Binding-site contacts:
Ligand atom N2 contacts residue LYS337 of chain 1.B at 4.4 Å.
Ligand atom C6 contacts residue ASN335 of chain 1.B at 3.7 Å.
Ligand atom C2 contacts residue ASN335 of chain 1.B at 3.6 Å.
Ligand atom O5 contacts residue ASN346 of chain 1.B at 3.3 Å (h-bond).
Ligand atom O5 contacts residue ASN335 of chain 1.B at 3.1 Å (h-bond).
Ligand atom O6 contacts residue GLU330 of chain 1.B at 3.4 Å (salt-bridge).
Ligand atom C2 contacts residue ASN346 of chain 1.B at 3.3 Å.
Ligand atom C8 contacts residue LYS337 of chain 1.B at 3.6 Å.
Ligand atom O7 contacts residue ASN346 of chain 1.B at 4.2 Å.
Ligand atom C7 contacts residue LYS337 of chain 1.B at 3.4 Å.
Ligand atom C7 contacts residue ASN346 of chain 1.B at 4.3 Å.
Ligand atom C3 contacts residue ASN335 of chain 1.B at 4.0 Å.
Ligand atom C1 contacts residue ASN346 of chain 1.B at 3.0 Å.
Ligand atom O3 contacts residue GLN328 of chain 1.B at 4.2 Å.
Ligand atom C1 contacts residue ASN335 of chain 1.B at 3.8 Å.
Ligand atom O7 contacts residue LYS337 of chain 1.B at 3.0 Å (salt-bridge).
Ligand atom C4 contacts residue ASN335 of chain 1.B at 3.4 Å.
Ligand atom N2 contacts residue ASN346 of chain 1.B at 3.8 Å.
Ligand atom O7 contacts residue GLN328 of chain 1.B at 2.8 Å (h-bond).
Ligand atom C5 contacts residue ASN335 of chain 1.B at 3.6 Å.
Ligand atom C7 contacts residue GLN328 of chain 1.B at 4.0 Å.
Ligand atom O6 contacts residue ASN335 of chain 1.B at 2.8 Å (h-bond).
Ligand atom O3 contacts residue ASN335 of chain 1.B at 4.4 Å.

The protein below binds the small molecule below.
Small molecule (SMILES): CC(=O)N[C@@H]1[C@@H](O)[C@H](O)[C@@H](CO)O[C@H]1O

Sequence of chain 1.B:
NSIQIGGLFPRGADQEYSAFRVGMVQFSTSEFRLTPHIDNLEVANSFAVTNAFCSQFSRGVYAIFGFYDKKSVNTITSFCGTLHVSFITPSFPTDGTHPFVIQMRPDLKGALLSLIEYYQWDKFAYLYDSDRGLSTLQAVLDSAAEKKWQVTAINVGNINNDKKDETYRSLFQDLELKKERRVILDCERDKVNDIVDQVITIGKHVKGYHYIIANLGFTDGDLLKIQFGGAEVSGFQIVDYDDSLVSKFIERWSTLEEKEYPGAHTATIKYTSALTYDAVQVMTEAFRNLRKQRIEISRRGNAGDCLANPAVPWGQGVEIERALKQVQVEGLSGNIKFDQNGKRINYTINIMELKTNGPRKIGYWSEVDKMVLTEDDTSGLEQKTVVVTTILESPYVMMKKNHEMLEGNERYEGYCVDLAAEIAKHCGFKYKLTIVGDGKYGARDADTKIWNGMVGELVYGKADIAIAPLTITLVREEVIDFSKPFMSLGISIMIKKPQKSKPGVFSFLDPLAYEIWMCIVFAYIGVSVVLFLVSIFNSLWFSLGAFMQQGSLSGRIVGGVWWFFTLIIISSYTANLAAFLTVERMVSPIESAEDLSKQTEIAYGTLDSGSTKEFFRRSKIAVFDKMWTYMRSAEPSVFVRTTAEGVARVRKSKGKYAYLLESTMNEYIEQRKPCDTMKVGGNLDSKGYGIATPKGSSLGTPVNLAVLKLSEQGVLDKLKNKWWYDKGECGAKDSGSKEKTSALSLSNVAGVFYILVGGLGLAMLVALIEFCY